Sequence of chain 6.C:
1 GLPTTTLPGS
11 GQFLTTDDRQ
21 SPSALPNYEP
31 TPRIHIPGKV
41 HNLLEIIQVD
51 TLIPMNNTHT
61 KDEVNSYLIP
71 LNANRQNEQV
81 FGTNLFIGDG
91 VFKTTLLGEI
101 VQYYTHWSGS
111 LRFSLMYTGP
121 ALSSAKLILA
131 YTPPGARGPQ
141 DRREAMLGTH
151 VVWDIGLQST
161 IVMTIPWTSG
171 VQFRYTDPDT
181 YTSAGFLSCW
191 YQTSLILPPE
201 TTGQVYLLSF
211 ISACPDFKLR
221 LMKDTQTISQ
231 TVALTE

Sequence of chain 5.A:
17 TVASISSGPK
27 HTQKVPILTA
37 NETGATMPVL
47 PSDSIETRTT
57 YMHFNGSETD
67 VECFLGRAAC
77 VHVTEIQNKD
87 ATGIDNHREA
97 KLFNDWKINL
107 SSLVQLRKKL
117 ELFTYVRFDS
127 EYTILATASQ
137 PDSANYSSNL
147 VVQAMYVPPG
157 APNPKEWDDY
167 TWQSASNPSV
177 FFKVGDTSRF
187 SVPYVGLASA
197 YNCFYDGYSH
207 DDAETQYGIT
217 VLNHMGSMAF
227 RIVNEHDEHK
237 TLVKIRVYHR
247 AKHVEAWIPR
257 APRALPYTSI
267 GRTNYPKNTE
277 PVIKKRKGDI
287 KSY

Binding-site contacts:
Ligand atom C5B contacts residue PHE186 of chain 5.A at 3.9 Å (hydrophobic).
Ligand atom CM1 contacts residue VAL176 of chain 5.A at 3.4 Å (hydrophobic).
Ligand atom C3B contacts residue TYR152 of chain 5.A at 3.6 Å (hydrophobic).
Ligand atom C3B contacts residue VAL188 of chain 5.A at 3.5 Å (hydrophobic).
Ligand atom C1B contacts residue VAL188 of chain 5.A at 3.7 Å (hydrophobic).
Ligand atom C4B contacts residue PHE186 of chain 5.A at 3.9 Å (hydrophobic).
Ligand atom C6B contacts residue ILE104 of chain 5.A at 3.6 Å (hydrophobic).
Ligand atom CM1 contacts residue SER175 of chain 5.A at 3.9 Å.
Ligand atom C6B contacts residue MET224 of chain 5.A at 3.6 Å (hydrophobic).
Ligand atom C3 contacts residue ASN219 of chain 5.A at 3.9 Å.
Ligand atom C4 contacts residue PHE124 of chain 5.A at 3.9 Å (hydrophobic).
Ligand atom N2 contacts residue ASN219 of chain 5.A at 3.0 Å (h-bond).
Ligand atom N3A contacts residue PRO174 of chain 5.A at 3.9 Å.
Ligand atom C2C contacts residue TYR197 of chain 5.A at 3.8 Å (hydrophobic).
Ligand atom C6B contacts residue TYR128 of chain 5.A at 3.4 Å (hydrophobic).
Ligand atom C5A contacts residue VAL176 of chain 5.A at 3.8 Å (hydrophobic).
Ligand atom C5B contacts residue MET224 of chain 5.A at 3.2 Å (hydrophobic).
Ligand atom C5 contacts residue LEU106 of chain 5.A at 3.8 Å (hydrophobic).
Ligand atom C5C contacts residue VAL191 of chain 5.A at 3.7 Å (hydrophobic).
Ligand atom CM1 contacts residue LEU14 of chain 6.C at 3.3 Å (hydrophobic).
Ligand atom C3C contacts residue TYR128 of chain 5.A at 3.3 Å (hydrophobic).
Ligand atom C4C contacts residue VAL191 of chain 5.A at 3.3 Å (hydrophobic).
Ligand atom C4C contacts residue TYR197 of chain 5.A at 4.0 Å (hydrophobic).
Ligand atom C4 contacts residue TYR197 of chain 5.A at 3.9 Å (hydrophobic).
Ligand atom C2A contacts residue PHE186 of chain 5.A at 3.6 Å (hydrophobic).
Ligand atom C2B contacts residue VAL188 of chain 5.A at 3.3 Å (hydrophobic).
Ligand atom C4B contacts residue TYR152 of chain 5.A at 4.0 Å (hydrophobic).
Ligand atom N3A contacts residue ALA24 of chain 5.C at 3.9 Å.
Ligand atom C1C contacts residue LEU106 of chain 5.A at 3.6 Å (hydrophobic).
Ligand atom O1B contacts residue TYR128 of chain 5.A at 3.4 Å (h-bond).
Ligand atom O1 contacts residue ASN219 of chain 5.A at 3.9 Å.
Ligand atom C4A contacts residue PRO174 of chain 5.A at 3.4 Å (hydrophobic).
Ligand atom C4 contacts residue LEU106 of chain 5.A at 3.6 Å (hydrophobic).
Ligand atom N3A contacts residue TYR152 of chain 5.A at 3.6 Å.
Ligand atom CM1 contacts residue PRO174 of chain 5.A at 3.8 Å (hydrophobic).
Ligand atom C2A contacts residue TYR152 of chain 5.A at 3.8 Å (hydrophobic).
Ligand atom C5A contacts residue PHE186 of chain 5.A at 3.7 Å (hydrophobic).
Ligand atom O1A contacts residue PHE186 of chain 5.A at 3.2 Å.
Ligand atom C1B contacts residue ILE104 of chain 5.A at 4.0 Å (hydrophobic).
Ligand atom C1B contacts residue TYR128 of chain 5.A at 3.7 Å (hydrophobic).

This protein binds this small molecule.
Small molecule (SMILES): Cc1cc(CCCCCOc2ccc(C3=N[C@@H](C)CO3)cc2)on1

Sequence of chain 5.C:
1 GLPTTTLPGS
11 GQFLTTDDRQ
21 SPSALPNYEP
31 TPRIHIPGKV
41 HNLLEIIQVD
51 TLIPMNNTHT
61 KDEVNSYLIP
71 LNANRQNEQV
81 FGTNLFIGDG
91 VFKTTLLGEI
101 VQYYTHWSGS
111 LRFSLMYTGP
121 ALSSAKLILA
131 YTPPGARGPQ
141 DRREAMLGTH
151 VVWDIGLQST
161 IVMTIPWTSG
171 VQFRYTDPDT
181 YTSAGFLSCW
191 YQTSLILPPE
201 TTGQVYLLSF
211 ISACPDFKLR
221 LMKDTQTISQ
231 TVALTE